Sequence of chain 1.B:
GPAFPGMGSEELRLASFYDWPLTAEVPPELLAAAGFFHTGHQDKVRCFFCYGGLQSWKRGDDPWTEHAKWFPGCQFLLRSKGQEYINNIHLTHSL

Binding-site contacts:
Ligand atom NE1 contacts residue GLY91 of chain 1.B at 3.5 Å.
Ligand atom N contacts residue GLU104 of chain 1.B at 3.0 Å (salt-bridge).
Ligand atom CB contacts residue GLN93 of chain 1.B at 3.6 Å.
Ligand atom CE3 contacts residue ARG84 of chain 1.B at 3.6 Å.
Ligand atom CZ2 contacts residue ARG84 of chain 1.B at 3.6 Å.
Ligand atom C contacts residue GLN93 of chain 1.B at 3.6 Å.
Ligand atom CA contacts residue GLY91 of chain 1.B at 3.2 Å.
Ligand atom O contacts residue GLU104 of chain 1.B at 3.5 Å (salt-bridge).
Ligand atom NE1 contacts residue VAL83 of chain 1.B at 3.1 Å (h-bond).
Ligand atom CA contacts residue GLU104 of chain 1.B at 3.8 Å.
Ligand atom OXT contacts residue ARG84 of chain 1.B at 3.6 Å (salt-bridge).
Ligand atom CB contacts residue GLN93 of chain 1.B at 3.5 Å.
Ligand atom CA contacts residue GLN93 of chain 1.B at 3.4 Å.
Ligand atom NE1 contacts residue LYS82 of chain 1.B at 3.6 Å.
Ligand atom CD1 contacts residue LEU92 of chain 1.B at 3.3 Å (hydrophobic).
Ligand atom NE1 contacts residue LEU92 of chain 1.B at 3.4 Å (h-bond).
Ligand atom CD1 contacts residue GLY91 of chain 1.B at 3.3 Å.
Ligand atom CD contacts residue TRP108 of chain 1.B at 3.5 Å (hydrophobic).
Ligand atom CE3 contacts residue LYS82 of chain 1.B at 3.7 Å.
Ligand atom C contacts residue LEU92 of chain 1.B at 3.6 Å (hydrophobic).
Ligand atom CG2 contacts residue GLN93 of chain 1.B at 3.8 Å.
Ligand atom CB contacts residue GLU104 of chain 1.B at 3.8 Å.
Ligand atom O contacts residue GLN93 of chain 1.B at 2.9 Å (h-bond).
Ligand atom CZ3 contacts residue ARG84 of chain 1.B at 3.4 Å.
Ligand atom O contacts residue LEU92 of chain 1.B at 3.3 Å.
Ligand atom CA contacts residue SER94 of chain 1.B at 3.6 Å.
Ligand atom CZ2 contacts residue LYS82 of chain 1.B at 3.7 Å.
Ligand atom CA contacts residue ASP99 of chain 1.B at 3.6 Å.
Ligand atom O contacts residue TRP108 of chain 1.B at 3.1 Å (h-bond).
Ligand atom C contacts residue GLY91 of chain 1.B at 3.7 Å.
Ligand atom CG contacts residue TRP108 of chain 1.B at 3.8 Å (hydrophobic).
Ligand atom N contacts residue ASP99 of chain 1.B at 2.7 Å (salt-bridge).
Ligand atom CB contacts residue ASP99 of chain 1.B at 3.8 Å.
Ligand atom N contacts residue GLN93 of chain 1.B at 2.9 Å (h-bond).
Ligand atom CB contacts residue TRP95 of chain 1.B at 3.7 Å (hydrophobic).
Ligand atom CH2 contacts residue ARG84 of chain 1.B at 3.4 Å.
Ligand atom CZ2 contacts residue THR77 of chain 1.B at 3.8 Å.
Ligand atom N contacts residue LEU92 of chain 1.B at 3.7 Å.
Ligand atom CE2 contacts residue LYS82 of chain 1.B at 3.6 Å.
Ligand atom N contacts residue GLY91 of chain 1.B at 3.3 Å (h-bond).

This small molecule binds to this protein.
Small molecule (SMILES): CC(C)[C@H](NC(=O)[C@H](C)N)C(=O)N1CCC[C@H]1C(=O)N[C@@H](CC1=c2ccccc2=NC1)C(=O)O